Sequence of chain 1.C:
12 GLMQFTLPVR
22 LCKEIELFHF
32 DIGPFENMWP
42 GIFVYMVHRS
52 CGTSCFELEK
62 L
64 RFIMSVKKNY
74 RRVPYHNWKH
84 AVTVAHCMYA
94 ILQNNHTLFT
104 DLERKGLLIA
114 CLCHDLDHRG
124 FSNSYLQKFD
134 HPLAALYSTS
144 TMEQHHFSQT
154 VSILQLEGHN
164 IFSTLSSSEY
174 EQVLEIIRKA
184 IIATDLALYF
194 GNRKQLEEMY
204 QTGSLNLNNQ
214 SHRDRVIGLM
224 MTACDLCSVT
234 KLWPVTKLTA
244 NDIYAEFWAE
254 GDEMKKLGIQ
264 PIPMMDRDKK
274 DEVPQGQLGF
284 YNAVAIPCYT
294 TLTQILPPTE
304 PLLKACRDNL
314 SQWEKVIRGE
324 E

The protein below binds the small molecule below.
Small molecule (SMILES): COc1ccccc1N1CCN(C(=O)c2cc3c(C)nn(-c4ccccc4)c3s2)CC1

Binding-site contacts:
Ligand atom C20 contacts residue MET267 of chain 1.C at 3.8 Å (hydrophobic).
Ligand atom C29 contacts residue SER231 of chain 1.C at 3.3 Å.
Ligand atom C13 contacts residue PHE283 of chain 1.C at 3.6 Å (hydrophobic).
Ligand atom C19 contacts residue PHE193 of chain 1.C at 3.9 Å (hydrophobic).
Ligand atom C30 contacts residue LEU229 of chain 1.C at 3.7 Å (hydrophobic).
Ligand atom C24 contacts residue PHE283 of chain 1.C at 3.8 Å (hydrophobic).
Ligand atom C30 contacts residue ILE246 of chain 1.C at 3.8 Å (hydrophobic).
Ligand atom N4 contacts residue PHE283 of chain 1.C at 3.5 Å.
Ligand atom N4 contacts residue GLN280 of chain 1.C at 2.9 Å (h-bond).
Ligand atom C7 contacts residue PHE283 of chain 1.C at 3.7 Å (hydrophobic).
Ligand atom C28 contacts residue PHE193 of chain 1.C at 3.8 Å (hydrophobic).
Ligand atom C6 contacts residue PHE283 of chain 1.C at 3.7 Å (hydrophobic).
Ligand atom C31 contacts residue VAL232 of chain 1.C at 3.8 Å (hydrophobic).
Ligand atom C9 contacts residue LEU189 of chain 1.C at 4.0 Å (hydrophobic).
Ligand atom C2 contacts residue MET267 of chain 1.C at 4.0 Å (hydrophobic).
Ligand atom C26 contacts residue PHE193 of chain 1.C at 3.7 Å (hydrophobic).
Ligand atom C20 contacts residue TYR247 of chain 1.C at 3.7 Å (hydrophobic).
Ligand atom C27 contacts residue PHE193 of chain 1.C at 4.0 Å (hydrophobic).
Ligand atom C25 contacts residue PHE193 of chain 1.C at 3.7 Å (hydrophobic).
Ligand atom C23 contacts residue GLN280 of chain 1.C at 3.7 Å.
Ligand atom C29 contacts residue VAL232 of chain 1.C at 3.5 Å (hydrophobic).
Ligand atom C23 contacts residue ILE246 of chain 1.C at 3.6 Å (hydrophobic).
Ligand atom C20 contacts residue GLN280 of chain 1.C at 3.4 Å.
Ligand atom C2 contacts residue PHE250 of chain 1.C at 4.0 Å (hydrophobic).
Ligand atom C8 contacts residue PHE283 of chain 1.C at 3.5 Å (hydrophobic).
Ligand atom C29 contacts residue ILE246 of chain 1.C at 3.0 Å (hydrophobic).
Ligand atom C7 contacts residue MET267 of chain 1.C at 3.5 Å (hydrophobic).
Ligand atom C24 contacts residue LEU229 of chain 1.C at 3.9 Å (hydrophobic).
Ligand atom N3 contacts residue PHE283 of chain 1.C at 3.6 Å.
Ligand atom C31 contacts residue SER231 of chain 1.C at 3.0 Å.
Ligand atom C12 contacts residue PHE193 of chain 1.C at 4.0 Å (hydrophobic).
Ligand atom C17 contacts residue LEU189 of chain 1.C at 3.9 Å (hydrophobic).
Ligand atom C1 contacts residue PHE250 of chain 1.C at 4.0 Å (hydrophobic).
Ligand atom C20 contacts residue GLY279 of chain 1.C at 3.8 Å.
Ligand atom C20 contacts residue PHE283 of chain 1.C at 3.6 Å (hydrophobic).
Ligand atom S5 contacts residue PHE283 of chain 1.C at 3.5 Å.
Ligand atom C8 contacts residue GLN280 of chain 1.C at 3.5 Å.
Ligand atom C2 contacts residue PHE283 of chain 1.C at 3.3 Å (hydrophobic).
Ligand atom C31 contacts residue ILE246 of chain 1.C at 3.1 Å (hydrophobic).
Ligand atom C1 contacts residue PHE283 of chain 1.C at 3.4 Å (hydrophobic).